This small molecule binds to this protein.
Small molecule (SMILES): CC(=O)N[C@@H]1[C@@H](O)[C@H](O)[C@@H](CO)O[C@H]1O

Binding-site contacts:
Ligand atom O7 contacts residue ASN49 of chain 1.C at 3.7 Å.
Ligand atom N2 contacts residue ASN49 of chain 1.C at 3.1 Å (h-bond).
Ligand atom C3 contacts residue ASN49 of chain 1.C at 3.8 Å.
Ligand atom C6 contacts residue THR315 of chain 1.C at 4.0 Å.
Ligand atom C5 contacts residue ASN49 of chain 1.C at 3.6 Å.
Ligand atom O6 contacts residue ARG296 of chain 1.C at 4.0 Å.
Ligand atom C1 contacts residue ASN49 of chain 1.C at 1.4 Å.
Ligand atom O6 contacts residue THR315 of chain 1.C at 4.5 Å.
Ligand atom C7 contacts residue ASN49 of chain 1.C at 3.7 Å.
Ligand atom C6 contacts residue ARG296 of chain 1.C at 3.6 Å.
Ligand atom C4 contacts residue ASN49 of chain 1.C at 4.2 Å.
Ligand atom C2 contacts residue ASN49 of chain 1.C at 2.5 Å.
Ligand atom O5 contacts residue ASN49 of chain 1.C at 2.3 Å (h-bond).
Ligand atom C5 contacts residue THR315 of chain 1.C at 4.0 Å.
Ligand atom O5 contacts residue THR315 of chain 1.C at 4.2 Å.

Sequence of chain 1.C:
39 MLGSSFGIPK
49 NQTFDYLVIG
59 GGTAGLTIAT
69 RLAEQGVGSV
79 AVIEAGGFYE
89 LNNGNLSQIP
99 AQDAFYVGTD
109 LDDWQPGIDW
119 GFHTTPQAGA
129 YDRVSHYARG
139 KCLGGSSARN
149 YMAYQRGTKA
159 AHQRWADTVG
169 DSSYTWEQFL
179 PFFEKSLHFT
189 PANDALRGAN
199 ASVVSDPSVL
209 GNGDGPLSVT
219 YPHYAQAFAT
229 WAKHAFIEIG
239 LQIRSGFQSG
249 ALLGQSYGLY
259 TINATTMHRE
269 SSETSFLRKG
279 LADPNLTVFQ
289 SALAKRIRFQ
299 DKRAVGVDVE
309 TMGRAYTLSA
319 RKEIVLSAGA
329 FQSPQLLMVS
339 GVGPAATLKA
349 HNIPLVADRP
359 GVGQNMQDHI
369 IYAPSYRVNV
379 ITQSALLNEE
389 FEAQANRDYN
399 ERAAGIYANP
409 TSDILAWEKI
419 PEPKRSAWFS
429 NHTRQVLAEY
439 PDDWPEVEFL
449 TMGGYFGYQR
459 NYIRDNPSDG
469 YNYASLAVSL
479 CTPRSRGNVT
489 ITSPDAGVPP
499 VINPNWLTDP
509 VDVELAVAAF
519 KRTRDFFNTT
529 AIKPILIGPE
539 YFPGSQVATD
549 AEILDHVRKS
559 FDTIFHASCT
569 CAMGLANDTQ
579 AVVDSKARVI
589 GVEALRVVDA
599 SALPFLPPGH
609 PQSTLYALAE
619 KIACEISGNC